Binding-site contacts:
Ligand atom C1 contacts residue FE21 of chain 1.EA at 4.3 Å.
Ligand atom C5 contacts residue ASP230 of chain 1.E at 3.5 Å.
Ligand atom C14 contacts residue PHE384 of chain 1.E at 4.2 Å (hydrophobic).
Ligand atom C6 contacts residue GLN226 of chain 1.E at 4.2 Å.
Ligand atom C5 contacts residue HIS233 of chain 1.E at 3.5 Å.
Ligand atom C5 contacts residue GLN226 of chain 1.E at 3.3 Å.
Ligand atom C14 contacts residue PHE378 of chain 1.E at 3.9 Å (hydrophobic).
Ligand atom C4 contacts residue HIS233 of chain 1.E at 3.4 Å.
Ligand atom C1 contacts residue LEU333 of chain 1.E at 3.2 Å (hydrophobic).
Ligand atom C16 contacts residue LEU333 of chain 1.E at 4.4 Å (hydrophobic).
Ligand atom C3 contacts residue ALA234 of chain 1.E at 4.2 Å (hydrophobic).
Ligand atom C6 contacts residue LEU333 of chain 1.E at 3.6 Å (hydrophobic).
Ligand atom C3 contacts residue MET231 of chain 1.E at 3.5 Å (hydrophobic).
Ligand atom C13 contacts residue VAL287 of chain 1.E at 3.7 Å (hydrophobic).
Ligand atom C12 contacts residue ILE336 of chain 1.E at 4.0 Å (hydrophobic).
Ligand atom C5 contacts residue HIS323 of chain 1.E at 3.5 Å.
Ligand atom C6 contacts residue HIS233 of chain 1.E at 3.9 Å.
Ligand atom C4 contacts residue MET231 of chain 1.E at 3.6 Å (hydrophobic).
Ligand atom C3 contacts residue HIS233 of chain 1.E at 3.7 Å.
Ligand atom C2 contacts residue MET231 of chain 1.E at 4.5 Å (hydrophobic).
Ligand atom C13 contacts residue ILE336 of chain 1.E at 4.0 Å (hydrophobic).
Ligand atom C2 contacts residue LEU333 of chain 1.E at 4.0 Å (hydrophobic).
Ligand atom C15 contacts residue ALA234 of chain 1.E at 4.1 Å (hydrophobic).
Ligand atom C3 contacts residue ASP230 of chain 1.E at 3.9 Å.
Ligand atom C14 contacts residue VAL287 of chain 1.E at 4.2 Å (hydrophobic).
Ligand atom C15 contacts residue FE21 of chain 1.EA at 4.0 Å.
Ligand atom C1 contacts residue HIS323 of chain 1.E at 4.1 Å.
Ligand atom C4 contacts residue ASP230 of chain 1.E at 2.9 Å.
Ligand atom C6 contacts residue HIS323 of chain 1.E at 3.7 Å.
Ligand atom C2 contacts residue HIS323 of chain 1.E at 4.3 Å.
Ligand atom C15 contacts residue PHE378 of chain 1.E at 4.2 Å (hydrophobic).
Ligand atom C16 contacts residue ALA234 of chain 1.E at 4.4 Å (hydrophobic).
Ligand atom C6 contacts residue PHE227 of chain 1.E at 4.1 Å (hydrophobic).
Ligand atom C4 contacts residue GLN226 of chain 1.E at 4.1 Å.
Ligand atom C5 contacts residue PHE227 of chain 1.E at 4.1 Å (hydrophobic).
Ligand atom C17 contacts residue MET231 of chain 1.E at 4.1 Å (hydrophobic).
Ligand atom C1 contacts residue HIS233 of chain 1.E at 4.1 Å.
Ligand atom C4 contacts residue HIS323 of chain 1.E at 3.3 Å.
Ligand atom C2 contacts residue HIS233 of chain 1.E at 4.0 Å.
Ligand atom C3 contacts residue HIS323 of chain 1.E at 3.8 Å.

This protein binds this small molecule.
Small molecule (SMILES): c1ccc(-c2ccccc2)cc1

Sequence of chain 1.E:
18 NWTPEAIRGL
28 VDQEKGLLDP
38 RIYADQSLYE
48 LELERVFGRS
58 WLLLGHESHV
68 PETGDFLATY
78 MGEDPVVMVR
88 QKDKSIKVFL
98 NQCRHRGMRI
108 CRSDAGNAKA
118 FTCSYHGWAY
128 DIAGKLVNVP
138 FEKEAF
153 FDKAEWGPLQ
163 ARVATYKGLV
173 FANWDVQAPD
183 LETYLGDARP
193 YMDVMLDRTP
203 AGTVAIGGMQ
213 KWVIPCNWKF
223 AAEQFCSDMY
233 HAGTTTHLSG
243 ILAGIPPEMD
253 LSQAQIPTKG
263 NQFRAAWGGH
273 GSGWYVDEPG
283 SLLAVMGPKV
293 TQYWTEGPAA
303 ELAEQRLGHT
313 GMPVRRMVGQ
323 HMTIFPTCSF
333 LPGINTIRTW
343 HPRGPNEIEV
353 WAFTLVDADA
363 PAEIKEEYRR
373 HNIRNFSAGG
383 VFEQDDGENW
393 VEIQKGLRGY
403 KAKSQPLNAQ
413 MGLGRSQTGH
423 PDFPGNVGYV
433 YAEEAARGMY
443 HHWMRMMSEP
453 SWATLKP